Sequence of chain 1.C:
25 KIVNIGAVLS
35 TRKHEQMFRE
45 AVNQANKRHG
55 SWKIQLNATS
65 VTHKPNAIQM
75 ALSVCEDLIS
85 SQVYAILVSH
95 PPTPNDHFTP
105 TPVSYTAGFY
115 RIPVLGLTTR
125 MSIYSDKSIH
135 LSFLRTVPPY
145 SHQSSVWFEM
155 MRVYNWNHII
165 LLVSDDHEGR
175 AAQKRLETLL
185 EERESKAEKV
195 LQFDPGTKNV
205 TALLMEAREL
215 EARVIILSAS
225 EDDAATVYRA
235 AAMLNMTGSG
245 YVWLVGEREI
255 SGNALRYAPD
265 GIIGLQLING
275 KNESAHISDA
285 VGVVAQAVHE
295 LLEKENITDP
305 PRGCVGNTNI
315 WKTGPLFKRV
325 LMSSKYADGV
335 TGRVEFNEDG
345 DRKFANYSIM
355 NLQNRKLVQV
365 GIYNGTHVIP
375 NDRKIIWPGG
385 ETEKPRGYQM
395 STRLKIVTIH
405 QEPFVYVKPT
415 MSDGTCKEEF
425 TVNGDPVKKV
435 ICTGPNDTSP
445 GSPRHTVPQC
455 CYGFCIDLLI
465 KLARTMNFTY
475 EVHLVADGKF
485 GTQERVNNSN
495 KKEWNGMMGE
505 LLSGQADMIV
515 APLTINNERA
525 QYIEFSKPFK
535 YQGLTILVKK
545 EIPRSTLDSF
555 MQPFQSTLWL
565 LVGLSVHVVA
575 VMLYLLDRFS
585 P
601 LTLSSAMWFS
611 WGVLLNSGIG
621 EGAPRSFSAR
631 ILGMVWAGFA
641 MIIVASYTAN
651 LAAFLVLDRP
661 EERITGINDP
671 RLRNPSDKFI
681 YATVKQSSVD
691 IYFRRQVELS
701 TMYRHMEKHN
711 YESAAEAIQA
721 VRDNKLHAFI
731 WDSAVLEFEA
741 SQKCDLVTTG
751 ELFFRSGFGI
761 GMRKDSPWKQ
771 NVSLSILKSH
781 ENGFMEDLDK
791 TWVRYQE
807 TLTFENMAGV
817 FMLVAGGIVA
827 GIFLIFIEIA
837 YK

Binding-site contacts:
Ligand atom N2 contacts residue ASN771 of chain 1.C at 2.9 Å (h-bond).
Ligand atom C2 contacts residue MET470 of chain 1.C at 4.5 Å (hydrophobic).
Ligand atom N2 contacts residue PRO767 of chain 1.C at 4.2 Å.
Ligand atom O6 contacts residue ASN771 of chain 1.C at 4.0 Å.
Ligand atom C3 contacts residue ASN771 of chain 1.C at 3.8 Å.
Ligand atom C7 contacts residue PRO767 of chain 1.C at 4.0 Å (hydrophobic).
Ligand atom C8 contacts residue PRO767 of chain 1.C at 3.7 Å (hydrophobic).
Ligand atom C1 contacts residue ASN771 of chain 1.C at 1.4 Å.
Ligand atom O7 contacts residue PRO767 of chain 1.C at 4.1 Å.
Ligand atom C4 contacts residue ASN771 of chain 1.C at 4.2 Å.
Ligand atom O7 contacts residue ASN771 of chain 1.C at 3.9 Å.
Ligand atom O5 contacts residue ASN771 of chain 1.C at 2.4 Å (h-bond).
Ligand atom C7 contacts residue ASN771 of chain 1.C at 3.8 Å.
Ligand atom C5 contacts residue ASN771 of chain 1.C at 3.7 Å.
Ligand atom C2 contacts residue ASN771 of chain 1.C at 2.5 Å.

This protein binds this small molecule.
Small molecule (SMILES): CC(=O)N[C@@H]1[C@@H](O)[C@H](O)[C@@H](CO)O[C@H]1O